Sequence of chain 1.B:
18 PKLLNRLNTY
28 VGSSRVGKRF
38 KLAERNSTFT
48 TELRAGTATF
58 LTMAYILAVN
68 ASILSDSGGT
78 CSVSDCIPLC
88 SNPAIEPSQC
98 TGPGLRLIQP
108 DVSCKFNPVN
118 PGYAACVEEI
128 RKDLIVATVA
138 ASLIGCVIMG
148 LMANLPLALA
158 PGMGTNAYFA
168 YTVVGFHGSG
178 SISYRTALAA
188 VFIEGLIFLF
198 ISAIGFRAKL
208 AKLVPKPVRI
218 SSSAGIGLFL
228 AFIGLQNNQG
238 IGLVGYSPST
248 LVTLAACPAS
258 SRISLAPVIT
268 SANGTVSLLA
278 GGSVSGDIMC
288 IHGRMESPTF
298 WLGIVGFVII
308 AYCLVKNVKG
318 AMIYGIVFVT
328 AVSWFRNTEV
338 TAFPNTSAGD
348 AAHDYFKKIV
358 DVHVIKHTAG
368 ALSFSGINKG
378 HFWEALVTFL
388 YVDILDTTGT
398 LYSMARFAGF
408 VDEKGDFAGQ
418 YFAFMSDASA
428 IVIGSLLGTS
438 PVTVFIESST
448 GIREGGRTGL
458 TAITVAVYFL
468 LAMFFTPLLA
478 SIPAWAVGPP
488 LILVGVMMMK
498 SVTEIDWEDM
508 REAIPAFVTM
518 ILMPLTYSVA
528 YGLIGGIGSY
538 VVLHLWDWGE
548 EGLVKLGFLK

Sequence of chain 1.A:
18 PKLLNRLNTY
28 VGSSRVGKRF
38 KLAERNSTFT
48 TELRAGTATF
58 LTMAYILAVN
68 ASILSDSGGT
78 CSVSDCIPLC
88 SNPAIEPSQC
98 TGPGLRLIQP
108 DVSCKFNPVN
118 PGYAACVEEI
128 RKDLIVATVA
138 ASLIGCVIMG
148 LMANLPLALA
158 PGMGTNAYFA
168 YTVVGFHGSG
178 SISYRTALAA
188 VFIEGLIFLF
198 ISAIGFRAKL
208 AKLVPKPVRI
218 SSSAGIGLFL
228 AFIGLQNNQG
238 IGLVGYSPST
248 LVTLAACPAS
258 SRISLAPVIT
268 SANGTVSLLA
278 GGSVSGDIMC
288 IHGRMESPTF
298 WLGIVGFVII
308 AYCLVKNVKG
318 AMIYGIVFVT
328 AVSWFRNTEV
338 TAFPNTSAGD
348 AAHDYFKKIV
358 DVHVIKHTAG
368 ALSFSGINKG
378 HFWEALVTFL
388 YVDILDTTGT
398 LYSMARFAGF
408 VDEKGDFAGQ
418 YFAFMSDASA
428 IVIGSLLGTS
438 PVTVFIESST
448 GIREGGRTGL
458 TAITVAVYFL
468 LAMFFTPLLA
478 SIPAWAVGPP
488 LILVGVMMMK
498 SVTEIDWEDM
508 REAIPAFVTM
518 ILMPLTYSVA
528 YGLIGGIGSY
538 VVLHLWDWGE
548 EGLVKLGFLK

Binding-site contacts:
Ligand atom C2 contacts residue SER88 of chain 1.A at 3.0 Å.
Ligand atom C2 contacts residue THR272 of chain 1.B at 4.1 Å.
Ligand atom C7 contacts residue ASN270 of chain 1.B at 3.6 Å.
Ligand atom C8 contacts residue ILE105 of chain 1.A at 4.0 Å (hydrophobic).
Ligand atom O7 contacts residue SER88 of chain 1.A at 2.9 Å (h-bond).
Ligand atom C3 contacts residue ASN270 of chain 1.B at 3.9 Å.
Ligand atom C1 contacts residue ASN270 of chain 1.B at 1.5 Å.
Ligand atom C5 contacts residue THR272 of chain 1.B at 4.1 Å.
Ligand atom O5 contacts residue ASN270 of chain 1.B at 2.3 Å (h-bond).
Ligand atom C4 contacts residue SER88 of chain 1.A at 4.4 Å.
Ligand atom C3 contacts residue SER88 of chain 1.A at 4.2 Å.
Ligand atom N2 contacts residue ASN270 of chain 1.B at 3.1 Å (h-bond).
Ligand atom C1 contacts residue SER268 of chain 1.B at 4.2 Å.
Ligand atom C1 contacts residue THR272 of chain 1.B at 3.4 Å.
Ligand atom C8 contacts residue ARG103 of chain 1.A at 3.7 Å.
Ligand atom O6 contacts residue SER268 of chain 1.B at 4.3 Å.
Ligand atom C5 contacts residue ASN270 of chain 1.B at 3.6 Å.
Ligand atom C6 contacts residue PRO90 of chain 1.A at 3.3 Å (hydrophobic).
Ligand atom C7 contacts residue SER88 of chain 1.A at 3.6 Å.
Ligand atom O5 contacts residue SER268 of chain 1.B at 4.2 Å.
Ligand atom N2 contacts residue SER88 of chain 1.A at 3.7 Å.
Ligand atom C7 contacts residue ILE105 of chain 1.A at 4.2 Å (hydrophobic).
Ligand atom C2 contacts residue ASN270 of chain 1.B at 2.6 Å.
Ligand atom N2 contacts residue THR272 of chain 1.B at 3.9 Å.
Ligand atom C5 contacts residue PRO90 of chain 1.A at 3.9 Å (hydrophobic).
Ligand atom C4 contacts residue ASN270 of chain 1.B at 4.2 Å.
Ligand atom C1 contacts residue SER88 of chain 1.A at 3.0 Å.
Ligand atom O7 contacts residue ILE105 of chain 1.A at 4.0 Å.
Ligand atom O5 contacts residue SER88 of chain 1.A at 3.3 Å (h-bond).
Ligand atom C3 contacts residue THR272 of chain 1.B at 4.3 Å.
Ligand atom O5 contacts residue THR272 of chain 1.B at 4.0 Å.
Ligand atom O5 contacts residue PRO90 of chain 1.A at 3.3 Å.
Ligand atom O5 contacts residue ASN89 of chain 1.A at 4.4 Å.
Ligand atom O7 contacts residue ASN270 of chain 1.B at 3.7 Å.
Ligand atom C5 contacts residue SER88 of chain 1.A at 4.5 Å.
Ligand atom O6 contacts residue PRO90 of chain 1.A at 3.6 Å.

This small molecule binds to this protein.
Small molecule (SMILES): CC(=O)N[C@H]1[C@H](O[C@H]2[C@H](O)[C@@H](NC(C)=O)CO[C@@H]2CO)O[C@H](CO)[C@@H](O)[C@@H]1O